Sequence of chain 2.A:
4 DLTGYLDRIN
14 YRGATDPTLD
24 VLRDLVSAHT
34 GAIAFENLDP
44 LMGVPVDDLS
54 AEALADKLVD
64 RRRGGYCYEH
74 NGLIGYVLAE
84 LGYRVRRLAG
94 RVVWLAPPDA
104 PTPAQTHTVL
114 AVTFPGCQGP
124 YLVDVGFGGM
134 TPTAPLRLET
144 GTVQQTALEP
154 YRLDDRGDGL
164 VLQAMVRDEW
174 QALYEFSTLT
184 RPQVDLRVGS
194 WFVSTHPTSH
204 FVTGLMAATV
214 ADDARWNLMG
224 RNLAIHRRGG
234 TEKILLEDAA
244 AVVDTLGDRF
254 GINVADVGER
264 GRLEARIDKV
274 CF

A protein and the small-molecule ligand that binds it are described below.
Small molecule (SMILES): NNc1nncc2ccccc12

Binding-site contacts:
Ligand atom C4 contacts residue ARG170 of chain 2.A at 4.0 Å.
Ligand atom C10 contacts residue ARG230 of chain 2.A at 4.0 Å.
Ligand atom C6 contacts residue LEU151 of chain 2.A at 4.2 Å (hydrophobic).
Ligand atom C9 contacts residue LEU151 of chain 2.A at 4.1 Å (hydrophobic).
Ligand atom C9 contacts residue ARG230 of chain 2.A at 4.0 Å.
Ligand atom C8 contacts residue LEU151 of chain 2.A at 3.4 Å (hydrophobic).
Ligand atom N2 contacts residue MET168 of chain 2.A at 3.3 Å (h-bond).
Ligand atom C7 contacts residue ARG231 of chain 2.A at 4.4 Å.
Ligand atom C7 contacts residue LEU151 of chain 2.A at 3.3 Å (hydrophobic).
Ligand atom N12 contacts residue GLN148 of chain 2.A at 4.1 Å.
Ligand atom C4 contacts residue MET168 of chain 2.A at 3.8 Å (hydrophobic).
Ligand atom C7 contacts residue GLU152 of chain 2.A at 4.2 Å.
Ligand atom C10 contacts residue ARG231 of chain 2.A at 4.4 Å.
Ligand atom N2 contacts residue PRO153 of chain 2.A at 4.4 Å.
Ligand atom C5 contacts residue GLU152 of chain 2.A at 3.6 Å.
Ligand atom N3 contacts residue GLU152 of chain 2.A at 4.2 Å.
Ligand atom N3 contacts residue MET168 of chain 2.A at 3.1 Å (h-bond).
Ligand atom C10 contacts residue GLU152 of chain 2.A at 3.9 Å.
Ligand atom C1 contacts residue MET168 of chain 2.A at 4.2 Å (hydrophobic).
Ligand atom C9 contacts residue GLU152 of chain 2.A at 4.4 Å.
Ligand atom C1 contacts residue GLU152 of chain 2.A at 4.5 Å.
Ligand atom N11 contacts residue PRO153 of chain 2.A at 3.7 Å.
Ligand atom N3 contacts residue VAL169 of chain 2.A at 4.0 Å.
Ligand atom C4 contacts residue GLU152 of chain 2.A at 3.7 Å.
Ligand atom C1 contacts residue PRO153 of chain 2.A at 4.0 Å (hydrophobic).
Ligand atom C8 contacts residue ARG231 of chain 2.A at 3.8 Å.
Ligand atom C8 contacts residue GLU152 of chain 2.A at 4.2 Å.
Ligand atom N12 contacts residue LEU151 of chain 2.A at 3.8 Å.
Ligand atom N2 contacts residue ARG170 of chain 2.A at 3.9 Å.
Ligand atom N12 contacts residue PRO153 of chain 2.A at 3.9 Å.
Ligand atom C6 contacts residue GLU152 of chain 2.A at 4.2 Å.
Ligand atom N3 contacts residue ARG170 of chain 2.A at 3.4 Å (salt-bridge).
Ligand atom C9 contacts residue ARG231 of chain 2.A at 3.8 Å.